Sequence of chain 57.E:
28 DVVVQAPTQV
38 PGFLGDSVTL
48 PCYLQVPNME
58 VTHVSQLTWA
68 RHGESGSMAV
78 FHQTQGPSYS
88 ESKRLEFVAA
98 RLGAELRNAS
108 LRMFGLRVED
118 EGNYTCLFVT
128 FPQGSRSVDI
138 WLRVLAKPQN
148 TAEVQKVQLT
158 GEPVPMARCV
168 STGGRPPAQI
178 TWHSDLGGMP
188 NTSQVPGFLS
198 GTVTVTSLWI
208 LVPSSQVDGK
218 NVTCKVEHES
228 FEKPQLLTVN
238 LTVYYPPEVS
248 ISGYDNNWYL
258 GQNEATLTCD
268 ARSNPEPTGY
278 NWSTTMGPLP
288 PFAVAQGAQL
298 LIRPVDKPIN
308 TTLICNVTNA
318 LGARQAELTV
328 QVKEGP

Binding-site contacts:
Ligand atom O6 contacts residue ASN188 of chain 57.E at 4.5 Å.
Ligand atom C5 contacts residue ASN188 of chain 57.E at 3.6 Å.
Ligand atom C7 contacts residue ASN188 of chain 57.E at 3.9 Å.
Ligand atom O5 contacts residue ASN188 of chain 57.E at 2.3 Å (h-bond).
Ligand atom C1 contacts residue ASN188 of chain 57.E at 1.4 Å.
Ligand atom C2 contacts residue ASN188 of chain 57.E at 2.6 Å.
Ligand atom C3 contacts residue ASN188 of chain 57.E at 3.9 Å.
Ligand atom C4 contacts residue ASN188 of chain 57.E at 4.2 Å.
Ligand atom O7 contacts residue ASN188 of chain 57.E at 4.2 Å.
Ligand atom N2 contacts residue ASN188 of chain 57.E at 3.1 Å (h-bond).

This protein binds this small molecule.
Small molecule (SMILES): CC(=O)N[C@H]1[C@H](O[C@H]2[C@H](O)[C@@H](NC(C)=O)CO[C@@H]2CO)O[C@H](CO)[C@@H](O)[C@@H]1O